Binding-site contacts:
Ligand atom O2P contacts residue GLY380 of chain 1.A at 3.5 Å.
Ligand atom O4P contacts residue SER379 of chain 1.A at 3.2 Å (h-bond).
Ligand atom O1P contacts residue GLY403 of chain 1.A at 2.8 Å (h-bond).
Ligand atom O3 contacts residue HIS294 of chain 1.A at 2.9 Å (h-bond).
Ligand atom O2P contacts residue LYS334 of chain 1.A at 2.9 Å (salt-bridge).
Ligand atom O3 contacts residue KCX201 of chain 1.A at 2.6 Å (h-bond).
Ligand atom O7 contacts residue LYS334 of chain 1.A at 3.0 Å (salt-bridge).
Ligand atom O6 contacts residue ASN123 of chain 1.I at 3.0 Å (h-bond).
Ligand atom O3 contacts residue GLU204 of chain 1.A at 2.9 Å (salt-bridge).
Ligand atom O2P contacts residue THR65 of chain 1.I at 3.4 Å (h-bond).
Ligand atom O4P contacts residue HIS327 of chain 1.A at 2.9 Å (h-bond).
Ligand atom O6 contacts residue LYS175 of chain 1.A at 3.4 Å (salt-bridge).
Ligand atom P1 contacts residue THR65 of chain 1.I at 3.5 Å.
Ligand atom O6 contacts residue ASP203 of chain 1.A at 3.1 Å (salt-bridge).
Ligand atom O4 contacts residue GLY380 of chain 1.A at 3.3 Å (h-bond).
Ligand atom O3P contacts residue THR65 of chain 1.I at 2.5 Å (h-bond).
Ligand atom C2 contacts residue MG1 of chain 1.GA at 2.8 Å.
Ligand atom O5 contacts residue LEU335 of chain 1.A at 3.5 Å.
Ligand atom O6 contacts residue MG1 of chain 1.GA at 2.1 Å.
Ligand atom C contacts residue MG1 of chain 1.GA at 2.8 Å.
Ligand atom O3 contacts residue MG1 of chain 1.GA at 2.3 Å.
Ligand atom O2 contacts residue MG1 of chain 1.GA at 2.3 Å.
Ligand atom O2P contacts residue GLY381 of chain 1.A at 2.9 Å (h-bond).
Ligand atom O2 contacts residue THR173 of chain 1.A at 2.7 Å (h-bond).
Ligand atom O3P contacts residue GLY404 of chain 1.A at 2.8 Å (h-bond).
Ligand atom C3 contacts residue MG1 of chain 1.GA at 3.0 Å.
Ligand atom C contacts residue LYS175 of chain 1.A at 3.4 Å.
Ligand atom O5P contacts residue ARG295 of chain 1.A at 3.0 Å (salt-bridge).
Ligand atom O6P contacts residue ARG295 of chain 1.A at 3.0 Å (salt-bridge).
Ligand atom O1 contacts residue LYS175 of chain 1.A at 3.2 Å (salt-bridge).
Ligand atom C3 contacts residue KCX201 of chain 1.A at 3.2 Å.
Ligand atom O2P contacts residue TRP66 of chain 1.I at 3.3 Å.
Ligand atom O6 contacts residue LYS177 of chain 1.A at 2.8 Å (salt-bridge).
Ligand atom O2 contacts residue ASP203 of chain 1.A at 3.4 Å (salt-bridge).
Ligand atom O7 contacts residue GLU60 of chain 1.I at 3.4 Å (salt-bridge).
Ligand atom O2 contacts residue LYS175 of chain 1.A at 3.0 Å (salt-bridge).
Ligand atom O6 contacts residue GLU204 of chain 1.A at 3.1 Å (salt-bridge).
Ligand atom O3P contacts residue LYS175 of chain 1.A at 3.3 Å.
Ligand atom O2 contacts residue KCX201 of chain 1.A at 3.2 Å (h-bond).
Ligand atom O4 contacts residue SER379 of chain 1.A at 2.8 Å (h-bond).

The protein below binds the small molecule below.
Small molecule (SMILES): O=C(O)[C@@](O)(COP(=O)(O)O)[C@H](O)[C@H](O)COP(=O)(O)O

Sequence of chain 1.A:
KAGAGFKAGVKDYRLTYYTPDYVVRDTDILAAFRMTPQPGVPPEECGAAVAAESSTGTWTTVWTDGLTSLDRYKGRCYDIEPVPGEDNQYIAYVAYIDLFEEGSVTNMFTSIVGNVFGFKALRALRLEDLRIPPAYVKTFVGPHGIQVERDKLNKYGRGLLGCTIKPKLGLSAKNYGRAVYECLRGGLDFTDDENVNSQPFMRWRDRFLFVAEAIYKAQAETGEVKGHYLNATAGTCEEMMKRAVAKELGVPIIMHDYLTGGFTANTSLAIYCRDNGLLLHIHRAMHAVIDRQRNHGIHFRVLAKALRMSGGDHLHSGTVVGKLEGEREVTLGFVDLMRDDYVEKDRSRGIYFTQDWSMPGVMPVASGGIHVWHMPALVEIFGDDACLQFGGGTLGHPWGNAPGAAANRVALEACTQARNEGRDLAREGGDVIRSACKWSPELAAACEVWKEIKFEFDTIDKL

Sequence of chain 1.I:
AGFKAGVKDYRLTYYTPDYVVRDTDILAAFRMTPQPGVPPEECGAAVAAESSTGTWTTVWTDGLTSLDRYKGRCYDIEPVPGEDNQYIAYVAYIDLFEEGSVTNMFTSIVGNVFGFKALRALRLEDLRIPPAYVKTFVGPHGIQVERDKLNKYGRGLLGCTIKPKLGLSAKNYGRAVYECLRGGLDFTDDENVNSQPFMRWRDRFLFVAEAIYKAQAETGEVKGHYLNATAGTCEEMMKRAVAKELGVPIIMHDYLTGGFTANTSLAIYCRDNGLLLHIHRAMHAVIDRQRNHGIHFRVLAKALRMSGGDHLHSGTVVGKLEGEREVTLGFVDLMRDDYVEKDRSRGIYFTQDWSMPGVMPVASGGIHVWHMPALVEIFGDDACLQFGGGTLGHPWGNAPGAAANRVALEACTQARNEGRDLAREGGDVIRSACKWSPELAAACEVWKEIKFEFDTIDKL